Binding-site contacts:
Ligand atom C8 contacts residue PHE228 of chain 1.B at 4.0 Å (hydrophobic).
Ligand atom C4 contacts residue ASN198 of chain 1.B at 4.2 Å.
Ligand atom C6 contacts residue THR200 of chain 1.B at 3.5 Å.
Ligand atom O5 contacts residue ASN198 of chain 1.B at 2.3 Å (h-bond).
Ligand atom C3 contacts residue ASN198 of chain 1.B at 3.9 Å.
Ligand atom C3 contacts residue GLU230 of chain 1.B at 4.2 Å.
Ligand atom O6 contacts residue THR200 of chain 1.B at 3.4 Å.
Ligand atom C8 contacts residue GLU230 of chain 1.B at 3.5 Å.
Ligand atom N2 contacts residue ASN198 of chain 1.B at 2.7 Å (h-bond).
Ligand atom C5 contacts residue THR200 of chain 1.B at 4.0 Å.
Ligand atom C7 contacts residue GLU230 of chain 1.B at 3.7 Å.
Ligand atom C1 contacts residue ASN198 of chain 1.B at 1.4 Å.
Ligand atom C2 contacts residue GLU230 of chain 1.B at 4.3 Å.
Ligand atom C7 contacts residue ASN198 of chain 1.B at 3.7 Å.
Ligand atom C1 contacts residue THR200 of chain 1.B at 3.9 Å.
Ligand atom N2 contacts residue GLU230 of chain 1.B at 3.5 Å (salt-bridge).
Ligand atom C8 contacts residue ASN198 of chain 1.B at 4.1 Å.
Ligand atom O5 contacts residue THR200 of chain 1.B at 3.5 Å (h-bond).
Ligand atom C6 contacts residue ASP201 of chain 1.B at 4.0 Å.
Ligand atom C5 contacts residue ASN198 of chain 1.B at 3.6 Å.
Ligand atom C2 contacts residue ASN198 of chain 1.B at 2.5 Å.
Ligand atom C1 contacts residue GLU230 of chain 1.B at 4.3 Å.

Sequence of chain 1.B:
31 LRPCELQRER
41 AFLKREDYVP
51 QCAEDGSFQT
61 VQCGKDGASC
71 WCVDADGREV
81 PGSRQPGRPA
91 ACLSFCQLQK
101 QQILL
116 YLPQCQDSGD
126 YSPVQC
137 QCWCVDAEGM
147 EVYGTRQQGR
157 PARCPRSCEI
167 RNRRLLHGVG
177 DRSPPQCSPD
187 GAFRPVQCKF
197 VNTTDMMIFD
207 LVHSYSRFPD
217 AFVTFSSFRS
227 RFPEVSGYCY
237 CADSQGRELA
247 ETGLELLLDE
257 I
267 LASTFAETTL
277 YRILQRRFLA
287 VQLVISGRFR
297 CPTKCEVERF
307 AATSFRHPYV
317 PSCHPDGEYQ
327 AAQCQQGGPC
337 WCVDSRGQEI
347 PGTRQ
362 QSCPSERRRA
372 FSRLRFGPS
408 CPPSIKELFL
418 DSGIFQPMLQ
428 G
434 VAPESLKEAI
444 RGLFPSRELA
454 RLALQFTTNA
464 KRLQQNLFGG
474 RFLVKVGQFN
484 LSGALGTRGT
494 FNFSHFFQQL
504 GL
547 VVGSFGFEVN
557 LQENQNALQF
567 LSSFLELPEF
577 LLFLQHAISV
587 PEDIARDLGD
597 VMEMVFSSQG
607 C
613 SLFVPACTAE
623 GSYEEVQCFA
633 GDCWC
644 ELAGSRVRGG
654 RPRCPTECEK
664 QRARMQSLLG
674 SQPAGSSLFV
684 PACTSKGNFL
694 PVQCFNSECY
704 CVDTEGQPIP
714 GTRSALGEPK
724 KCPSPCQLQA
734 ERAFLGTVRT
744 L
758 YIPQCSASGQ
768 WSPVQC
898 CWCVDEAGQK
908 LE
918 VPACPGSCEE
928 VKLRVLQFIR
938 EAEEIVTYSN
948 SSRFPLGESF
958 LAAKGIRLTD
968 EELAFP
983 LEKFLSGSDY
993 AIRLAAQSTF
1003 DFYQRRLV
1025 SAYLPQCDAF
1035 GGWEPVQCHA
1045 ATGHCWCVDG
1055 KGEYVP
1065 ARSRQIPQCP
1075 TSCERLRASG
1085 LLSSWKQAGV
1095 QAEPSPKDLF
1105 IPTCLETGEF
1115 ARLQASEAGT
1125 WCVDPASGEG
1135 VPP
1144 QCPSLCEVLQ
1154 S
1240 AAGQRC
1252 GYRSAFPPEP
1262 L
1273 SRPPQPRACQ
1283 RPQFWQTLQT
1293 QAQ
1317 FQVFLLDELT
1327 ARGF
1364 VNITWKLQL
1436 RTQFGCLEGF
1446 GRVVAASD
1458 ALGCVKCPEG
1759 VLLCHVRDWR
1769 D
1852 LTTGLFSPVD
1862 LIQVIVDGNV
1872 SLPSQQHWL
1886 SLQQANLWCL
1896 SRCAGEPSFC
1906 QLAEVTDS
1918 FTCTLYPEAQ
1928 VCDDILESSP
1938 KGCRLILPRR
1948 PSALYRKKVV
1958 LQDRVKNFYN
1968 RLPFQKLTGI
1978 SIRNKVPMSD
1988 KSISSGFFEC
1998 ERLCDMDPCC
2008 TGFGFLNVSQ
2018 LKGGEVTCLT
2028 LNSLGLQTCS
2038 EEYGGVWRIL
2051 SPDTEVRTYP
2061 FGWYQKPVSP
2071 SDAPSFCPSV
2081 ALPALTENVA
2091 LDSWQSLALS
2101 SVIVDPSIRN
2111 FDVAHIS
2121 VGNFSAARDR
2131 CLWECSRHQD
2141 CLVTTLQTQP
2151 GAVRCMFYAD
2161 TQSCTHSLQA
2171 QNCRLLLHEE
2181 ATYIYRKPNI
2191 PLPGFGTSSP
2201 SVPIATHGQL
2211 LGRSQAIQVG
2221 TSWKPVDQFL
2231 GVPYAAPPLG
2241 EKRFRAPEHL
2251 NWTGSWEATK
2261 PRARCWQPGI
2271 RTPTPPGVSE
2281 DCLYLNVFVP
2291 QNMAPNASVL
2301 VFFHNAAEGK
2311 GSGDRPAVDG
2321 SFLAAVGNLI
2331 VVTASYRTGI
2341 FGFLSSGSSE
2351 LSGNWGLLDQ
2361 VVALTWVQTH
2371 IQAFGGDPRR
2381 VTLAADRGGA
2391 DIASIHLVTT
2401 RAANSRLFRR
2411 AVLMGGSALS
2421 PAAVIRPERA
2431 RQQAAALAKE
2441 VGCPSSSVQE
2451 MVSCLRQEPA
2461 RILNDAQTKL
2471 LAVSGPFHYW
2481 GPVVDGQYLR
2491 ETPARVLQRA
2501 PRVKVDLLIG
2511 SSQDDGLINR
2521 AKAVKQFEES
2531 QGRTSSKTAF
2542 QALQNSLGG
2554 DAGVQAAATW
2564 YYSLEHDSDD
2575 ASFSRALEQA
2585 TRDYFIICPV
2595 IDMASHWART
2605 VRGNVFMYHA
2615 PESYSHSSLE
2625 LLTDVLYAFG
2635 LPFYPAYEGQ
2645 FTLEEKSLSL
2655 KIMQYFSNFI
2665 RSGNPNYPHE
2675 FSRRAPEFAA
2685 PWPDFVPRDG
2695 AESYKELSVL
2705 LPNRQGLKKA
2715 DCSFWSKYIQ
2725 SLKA

The small molecule below binds the protein below.
Small molecule (SMILES): CC(=O)N[C@@H]1[C@@H](O)[C@H](O)[C@@H](CO)O[C@H]1O